Sequence of chain 1.FB:
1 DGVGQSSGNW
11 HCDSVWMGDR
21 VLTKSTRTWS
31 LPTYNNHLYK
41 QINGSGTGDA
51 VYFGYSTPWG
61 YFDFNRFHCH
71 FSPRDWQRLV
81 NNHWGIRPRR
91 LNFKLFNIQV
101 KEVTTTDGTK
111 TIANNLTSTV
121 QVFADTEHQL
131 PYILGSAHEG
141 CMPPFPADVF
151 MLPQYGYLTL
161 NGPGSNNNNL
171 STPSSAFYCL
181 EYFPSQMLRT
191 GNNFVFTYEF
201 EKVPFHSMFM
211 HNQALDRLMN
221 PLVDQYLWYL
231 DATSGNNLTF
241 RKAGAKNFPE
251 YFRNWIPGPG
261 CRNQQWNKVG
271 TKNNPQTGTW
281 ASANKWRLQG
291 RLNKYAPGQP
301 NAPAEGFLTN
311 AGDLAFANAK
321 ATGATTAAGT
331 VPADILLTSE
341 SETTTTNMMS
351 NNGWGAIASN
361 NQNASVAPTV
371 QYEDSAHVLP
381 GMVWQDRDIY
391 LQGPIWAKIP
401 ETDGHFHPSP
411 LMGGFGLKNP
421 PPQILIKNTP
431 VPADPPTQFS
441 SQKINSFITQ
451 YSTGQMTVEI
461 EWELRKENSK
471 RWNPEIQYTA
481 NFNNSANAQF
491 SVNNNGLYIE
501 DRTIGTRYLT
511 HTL

The small molecule below binds the protein below.
Small molecule (SMILES): Nc1ncnc2c1ncn2[C@H]1C[C@H](O)[C@@H](COP(=O)(O)O)O1

Binding-site contacts:
Ligand atom O2P contacts residue GLY404 of chain 1.FB at 4.3 Å.
Ligand atom C6 contacts residue GLY416 of chain 1.EB at 4.2 Å.
Ligand atom N6 contacts residue SER409 of chain 1.EB at 3.3 Å (h-bond).
Ligand atom O2P contacts residue HIS407 of chain 1.EB at 4.1 Å.
Ligand atom C8 contacts residue HIS407 of chain 1.EB at 3.4 Å.
Ligand atom N9 contacts residue HIS407 of chain 1.EB at 4.4 Å.
Ligand atom N3 contacts residue PRO408 of chain 1.EB at 3.6 Å.
Ligand atom N6 contacts residue GLY416 of chain 1.EB at 3.7 Å.
Ligand atom C5 contacts residue PRO408 of chain 1.EB at 4.2 Å (hydrophobic).
Ligand atom C6 contacts residue PRO408 of chain 1.EB at 3.8 Å (hydrophobic).
Ligand atom N7 contacts residue SER409 of chain 1.EB at 3.2 Å (h-bond).
Ligand atom N7 contacts residue PRO204 of chain 1.EB at 4.1 Å.
Ligand atom C1' contacts residue PRO408 of chain 1.EB at 3.9 Å (hydrophobic).
Ligand atom N1 contacts residue PRO408 of chain 1.EB at 3.8 Å.
Ligand atom C4 contacts residue PRO408 of chain 1.EB at 3.9 Å (hydrophobic).
Ligand atom C2 contacts residue GLY416 of chain 1.EB at 3.6 Å.
Ligand atom C5 contacts residue PRO204 of chain 1.EB at 4.1 Å (hydrophobic).
Ligand atom C2' contacts residue HIS407 of chain 1.EB at 4.0 Å.
Ligand atom O1P contacts residue HIS405 of chain 1.FB at 3.9 Å.
Ligand atom C2 contacts residue PRO408 of chain 1.EB at 4.0 Å (hydrophobic).
Ligand atom C6 contacts residue PRO204 of chain 1.EB at 4.3 Å (hydrophobic).
Ligand atom C5 contacts residue SER409 of chain 1.EB at 3.7 Å.
Ligand atom C2 contacts residue ILE399 of chain 1.EB at 4.3 Å (hydrophobic).
Ligand atom N9 contacts residue PRO408 of chain 1.EB at 3.8 Å.
Ligand atom N6 contacts residue PRO408 of chain 1.EB at 4.0 Å.
Ligand atom N7 contacts residue HIS407 of chain 1.EB at 3.8 Å.
Ligand atom O2P contacts residue ASP403 of chain 1.FB at 4.0 Å.
Ligand atom C8 contacts residue PRO408 of chain 1.EB at 4.4 Å (hydrophobic).
Ligand atom N6 contacts residue PRO204 of chain 1.EB at 4.4 Å.
Ligand atom C8 contacts residue SER409 of chain 1.EB at 4.2 Å.
Ligand atom N1 contacts residue GLY416 of chain 1.EB at 3.1 Å (h-bond).
Ligand atom C2' contacts residue PRO408 of chain 1.EB at 4.3 Å (hydrophobic).
Ligand atom N6 contacts residue PHE415 of chain 1.EB at 4.4 Å.
Ligand atom C6 contacts residue SER409 of chain 1.EB at 3.8 Å.
Ligand atom N6 contacts residue GLY414 of chain 1.EB at 4.4 Å.

Sequence of chain 1.EB:
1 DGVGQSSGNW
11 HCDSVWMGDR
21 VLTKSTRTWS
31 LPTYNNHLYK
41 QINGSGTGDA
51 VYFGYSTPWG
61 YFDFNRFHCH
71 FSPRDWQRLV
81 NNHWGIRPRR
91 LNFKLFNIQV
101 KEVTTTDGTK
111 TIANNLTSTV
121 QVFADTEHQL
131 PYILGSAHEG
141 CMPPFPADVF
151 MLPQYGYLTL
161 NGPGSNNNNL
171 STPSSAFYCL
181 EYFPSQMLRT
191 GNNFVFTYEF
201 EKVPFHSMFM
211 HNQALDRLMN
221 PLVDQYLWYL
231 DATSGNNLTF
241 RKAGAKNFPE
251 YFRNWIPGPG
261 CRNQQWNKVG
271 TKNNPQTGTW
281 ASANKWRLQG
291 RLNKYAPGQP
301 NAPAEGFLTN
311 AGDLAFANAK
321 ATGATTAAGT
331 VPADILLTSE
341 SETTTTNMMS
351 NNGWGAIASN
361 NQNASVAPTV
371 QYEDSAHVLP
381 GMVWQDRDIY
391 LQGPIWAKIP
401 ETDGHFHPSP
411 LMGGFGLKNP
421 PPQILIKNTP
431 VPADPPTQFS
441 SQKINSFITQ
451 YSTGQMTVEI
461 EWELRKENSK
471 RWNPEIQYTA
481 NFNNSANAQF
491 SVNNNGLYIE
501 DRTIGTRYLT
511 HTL